A small-molecule ligand and the protein it binds are described below.
Small molecule (SMILES): CC(=O)N[C@H]1[C@H](O[C@H]2[C@H](O)[C@@H](NC(C)=O)CO[C@@H]2CO)O[C@H](CO)[C@@H](O)[C@@H]1O

Binding-site contacts:
Ligand atom C5 contacts residue TYR207 of chain 1.C at 4.2 Å (hydrophobic).
Ligand atom C1 contacts residue VAL209 of chain 1.C at 4.1 Å (hydrophobic).
Ligand atom C3 contacts residue LEU187 of chain 1.C at 4.5 Å (hydrophobic).
Ligand atom C8 contacts residue TYR189 of chain 1.C at 3.6 Å (hydrophobic).
Ligand atom C7 contacts residue ASN142 of chain 1.C at 3.0 Å.
Ligand atom C7 contacts residue LEU187 of chain 1.C at 4.2 Å (hydrophobic).
Ligand atom C4 contacts residue ASN142 of chain 1.C at 4.2 Å.
Ligand atom C8 contacts residue LEU187 of chain 1.C at 4.4 Å (hydrophobic).
Ligand atom C8 contacts residue VAL140 of chain 1.C at 4.2 Å (hydrophobic).
Ligand atom C1 contacts residue ASN142 of chain 1.C at 1.4 Å.
Ligand atom C5 contacts residue ASN142 of chain 1.C at 3.7 Å.
Ligand atom C8 contacts residue PRO188 of chain 1.C at 3.9 Å (hydrophobic).
Ligand atom C7 contacts residue VAL209 of chain 1.C at 4.2 Å (hydrophobic).
Ligand atom O7 contacts residue LEU187 of chain 1.C at 3.2 Å.
Ligand atom C8 contacts residue ASN142 of chain 1.C at 4.2 Å.
Ligand atom O5 contacts residue ASN142 of chain 1.C at 2.4 Å (h-bond).
Ligand atom C6 contacts residue TYR207 of chain 1.C at 4.0 Å (hydrophobic).
Ligand atom O7 contacts residue ASN142 of chain 1.C at 2.9 Å (h-bond).
Ligand atom C8 contacts residue TYR207 of chain 1.C at 3.9 Å (hydrophobic).
Ligand atom C2 contacts residue ASN142 of chain 1.C at 2.4 Å.
Ligand atom O4 contacts residue LEU187 of chain 1.C at 4.2 Å.
Ligand atom N2 contacts residue VAL209 of chain 1.C at 4.0 Å.
Ligand atom C3 contacts residue ASN142 of chain 1.C at 3.8 Å.
Ligand atom N2 contacts residue ASN142 of chain 1.C at 2.8 Å (h-bond).
Ligand atom C8 contacts residue VAL209 of chain 1.C at 3.5 Å (hydrophobic).

Sequence of chain 1.C:
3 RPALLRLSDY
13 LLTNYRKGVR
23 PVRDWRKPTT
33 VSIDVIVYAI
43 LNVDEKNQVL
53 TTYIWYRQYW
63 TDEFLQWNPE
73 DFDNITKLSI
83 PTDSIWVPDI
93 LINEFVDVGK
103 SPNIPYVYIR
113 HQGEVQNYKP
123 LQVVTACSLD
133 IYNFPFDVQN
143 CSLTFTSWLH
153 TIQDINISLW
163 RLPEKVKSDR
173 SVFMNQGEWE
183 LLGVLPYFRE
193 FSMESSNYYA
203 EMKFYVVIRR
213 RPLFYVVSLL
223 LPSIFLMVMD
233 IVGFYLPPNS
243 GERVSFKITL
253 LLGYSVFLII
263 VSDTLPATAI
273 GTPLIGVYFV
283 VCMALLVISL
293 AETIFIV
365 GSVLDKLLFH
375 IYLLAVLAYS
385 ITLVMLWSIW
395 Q